The protein below binds the small molecule below.
Small molecule (SMILES): OC[C@H]1O[C@@H](O[C@H]2[C@H](O)[C@@H](O)[C@H](O)O[C@@H]2CO)[C@H](O)[C@@H](O)[C@@H]1O

Sequence of chain 1.C:
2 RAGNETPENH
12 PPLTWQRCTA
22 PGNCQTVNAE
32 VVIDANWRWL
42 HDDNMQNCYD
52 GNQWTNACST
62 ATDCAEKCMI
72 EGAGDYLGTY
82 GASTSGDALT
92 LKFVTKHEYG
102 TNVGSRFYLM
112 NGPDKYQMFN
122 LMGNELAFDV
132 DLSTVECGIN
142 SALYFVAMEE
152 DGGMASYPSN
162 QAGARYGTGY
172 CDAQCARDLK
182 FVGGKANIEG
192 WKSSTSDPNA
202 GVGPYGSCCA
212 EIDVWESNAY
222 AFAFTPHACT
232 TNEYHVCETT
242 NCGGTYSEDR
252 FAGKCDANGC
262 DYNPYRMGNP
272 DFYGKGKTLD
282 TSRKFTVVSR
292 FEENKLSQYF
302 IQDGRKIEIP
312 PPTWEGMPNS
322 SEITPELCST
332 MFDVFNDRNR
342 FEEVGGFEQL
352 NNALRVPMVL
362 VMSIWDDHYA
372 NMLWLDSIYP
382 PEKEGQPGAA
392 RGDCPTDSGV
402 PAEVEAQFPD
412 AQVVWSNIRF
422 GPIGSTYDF

Binding-site contacts:
Ligand atom C4 contacts residue ARG251 of chain 1.C at 3.8 Å.
Ligand atom C3 contacts residue ARG251 of chain 1.C at 3.0 Å.
Ligand atom O3 contacts residue HIS228 of chain 1.C at 3.0 Å (h-bond).
Ligand atom C5 contacts residue TRP375 of chain 1.C at 3.5 Å (hydrophobic).
Ligand atom O3 contacts residue ARG251 of chain 1.C at 2.5 Å (salt-bridge).
Ligand atom O2 contacts residue THR226 of chain 1.C at 3.8 Å.
Ligand atom O4 contacts residue ASN259 of chain 1.C at 3.0 Å (h-bond).
Ligand atom C6 contacts residue ARG392 of chain 1.C at 3.8 Å.
Ligand atom O4 contacts residue ARG251 of chain 1.C at 3.3 Å (salt-bridge).
Ligand atom C2 contacts residue ALA258 of chain 1.C at 3.6 Å (hydrophobic).
Ligand atom C2 contacts residue HIS228 of chain 1.C at 3.8 Å.
Ligand atom C6 contacts residue GLN175 of chain 1.C at 3.9 Å.
Ligand atom O2 contacts residue HIS228 of chain 1.C at 3.7 Å.
Ligand atom C6 contacts residue ARG267 of chain 1.C at 4.0 Å.
Ligand atom O6 contacts residue THR246 of chain 1.C at 3.4 Å (h-bond).
Ligand atom C1 contacts residue ARG251 of chain 1.C at 3.8 Å.
Ligand atom C6 contacts residue TRP375 of chain 1.C at 3.6 Å (hydrophobic).
Ligand atom O6 contacts residue ASP262 of chain 1.C at 3.1 Å (salt-bridge).
Ligand atom O1 contacts residue ASP338 of chain 1.C at 3.9 Å.
Ligand atom C3 contacts residue GLU217 of chain 1.C at 3.8 Å.
Ligand atom O5 contacts residue ARG392 of chain 1.C at 3.1 Å (salt-bridge).
Ligand atom O3 contacts residue ASN259 of chain 1.C at 3.9 Å.
Ligand atom O1 contacts residue TYR380 of chain 1.C at 3.8 Å.
Ligand atom C4 contacts residue ASN259 of chain 1.C at 3.6 Å.
Ligand atom O4 contacts residue GLU217 of chain 1.C at 3.0 Å (salt-bridge).
Ligand atom O2 contacts residue ASN259 of chain 1.C at 2.8 Å (h-bond).
Ligand atom O3 contacts residue ASP214 of chain 1.C at 3.1 Å (salt-bridge).
Ligand atom C4 contacts residue GLN175 of chain 1.C at 3.6 Å.
Ligand atom C1 contacts residue ARG392 of chain 1.C at 3.8 Å.
Ligand atom C2 contacts residue ASN259 of chain 1.C at 3.6 Å.
Ligand atom O6 contacts residue ARG251 of chain 1.C at 3.3 Å (salt-bridge).
Ligand atom C3 contacts residue ASN259 of chain 1.C at 3.3 Å.
Ligand atom O5 contacts residue ARG251 of chain 1.C at 3.1 Å (salt-bridge).
Ligand atom O6 contacts residue ARG267 of chain 1.C at 2.8 Å (salt-bridge).
Ligand atom O4 contacts residue TRP375 of chain 1.C at 3.5 Å.
Ligand atom O2 contacts residue TYR380 of chain 1.C at 3.2 Å.
Ligand atom C2 contacts residue TYR380 of chain 1.C at 3.4 Å (hydrophobic).
Ligand atom O6 contacts residue GLN175 of chain 1.C at 2.8 Å (h-bond).
Ligand atom O3 contacts residue GLU217 of chain 1.C at 3.2 Å (salt-bridge).
Ligand atom O1 contacts residue ARG392 of chain 1.C at 3.3 Å (salt-bridge).